This small molecule binds to this protein.
Small molecule (SMILES): CCn1c(Br)nc2c(N)ncnc21

Binding-site contacts:
Ligand atom N7 contacts residue ALA162 of chain 3.A at 4.2 Å.
Ligand atom BR8 contacts residue ASP45 of chain 3.A at 3.6 Å.
Ligand atom N6 contacts residue ALA162 of chain 3.A at 3.9 Å.
Ligand atom N3 contacts residue THR161 of chain 3.A at 4.3 Å.
Ligand atom N6 contacts residue ASN122 of chain 3.A at 3.2 Å (h-bond).
Ligand atom C6 contacts residue THR161 of chain 3.A at 3.6 Å.
Ligand atom CAE contacts residue ASP45 of chain 3.A at 4.2 Å.
Ligand atom N1 contacts residue PHE74 of chain 3.A at 3.4 Å.
Ligand atom CAA contacts residue ASP45 of chain 3.A at 4.3 Å.
Ligand atom N3 contacts residue ALA162 of chain 3.A at 4.2 Å.
Ligand atom N7 contacts residue ASP45 of chain 3.A at 3.8 Å.
Ligand atom C2 contacts residue ALA162 of chain 3.A at 4.0 Å (hydrophobic).
Ligand atom C2 contacts residue PHE74 of chain 3.A at 3.4 Å (hydrophobic).
Ligand atom N1 contacts residue ALA162 of chain 3.A at 3.7 Å.
Ligand atom C6 contacts residue PHE74 of chain 3.A at 4.2 Å (hydrophobic).
Ligand atom N6 contacts residue GLY159 of chain 3.A at 4.4 Å.
Ligand atom C5 contacts residue ALA162 of chain 3.A at 3.7 Å (hydrophobic).
Ligand atom BR8 contacts residue ASN122 of chain 3.A at 3.9 Å.
Ligand atom N6 contacts residue PHE74 of chain 3.A at 4.3 Å.
Ligand atom C6 contacts residue ALA162 of chain 3.A at 3.5 Å (hydrophobic).
Ligand atom C5 contacts residue ASP45 of chain 3.A at 3.7 Å.
Ligand atom N6 contacts residue SER158 of chain 3.A at 3.3 Å (h-bond).
Ligand atom C6 contacts residue ASN122 of chain 3.A at 4.1 Å.
Ligand atom N1 contacts residue THR161 of chain 3.A at 2.8 Å (h-bond).
Ligand atom N7 contacts residue ASN122 of chain 3.A at 3.0 Å (h-bond).
Ligand atom C8 contacts residue ASN122 of chain 3.A at 3.7 Å.
Ligand atom C4 contacts residue ALA162 of chain 3.A at 4.0 Å (hydrophobic).
Ligand atom C6 contacts residue ASP45 of chain 3.A at 4.2 Å.
Ligand atom N9 contacts residue ASP45 of chain 3.A at 3.8 Å.
Ligand atom N7 contacts residue TYR75 of chain 3.A at 4.0 Å.
Ligand atom N3 contacts residue PHE74 of chain 3.A at 4.3 Å.
Ligand atom C8 contacts residue ASP45 of chain 3.A at 3.4 Å.
Ligand atom N6 contacts residue TYR75 of chain 3.A at 3.6 Å.
Ligand atom C2 contacts residue THR161 of chain 3.A at 3.4 Å.
Ligand atom C5 contacts residue ASN122 of chain 3.A at 4.0 Å.
Ligand atom C4 contacts residue ASP45 of chain 3.A at 3.6 Å.
Ligand atom N6 contacts residue THR161 of chain 3.A at 3.5 Å (h-bond).
Ligand atom N3 contacts residue ASP45 of chain 3.A at 4.0 Å.
Ligand atom BR8 contacts residue LEU49 of chain 3.A at 3.4 Å.
Ligand atom BR8 contacts residue GLY46 of chain 3.A at 3.7 Å.

Sequence of chain 3.A:
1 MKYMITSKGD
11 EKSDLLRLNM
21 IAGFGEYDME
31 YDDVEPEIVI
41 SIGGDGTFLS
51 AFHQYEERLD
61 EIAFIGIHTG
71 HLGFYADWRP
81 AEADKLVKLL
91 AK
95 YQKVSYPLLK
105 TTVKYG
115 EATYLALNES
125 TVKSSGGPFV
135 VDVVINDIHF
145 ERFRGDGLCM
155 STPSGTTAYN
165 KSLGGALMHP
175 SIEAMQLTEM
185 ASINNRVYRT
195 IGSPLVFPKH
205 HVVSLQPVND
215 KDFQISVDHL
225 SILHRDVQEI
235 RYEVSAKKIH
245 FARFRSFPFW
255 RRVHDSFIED